A small-molecule ligand and the protein it binds are described below.
Small molecule (SMILES): CCCOc1ccc2cc(S(=O)(=O)Nc3ccc(C(=O)O)cc3)ccc2c1

Sequence of chain 23.A:
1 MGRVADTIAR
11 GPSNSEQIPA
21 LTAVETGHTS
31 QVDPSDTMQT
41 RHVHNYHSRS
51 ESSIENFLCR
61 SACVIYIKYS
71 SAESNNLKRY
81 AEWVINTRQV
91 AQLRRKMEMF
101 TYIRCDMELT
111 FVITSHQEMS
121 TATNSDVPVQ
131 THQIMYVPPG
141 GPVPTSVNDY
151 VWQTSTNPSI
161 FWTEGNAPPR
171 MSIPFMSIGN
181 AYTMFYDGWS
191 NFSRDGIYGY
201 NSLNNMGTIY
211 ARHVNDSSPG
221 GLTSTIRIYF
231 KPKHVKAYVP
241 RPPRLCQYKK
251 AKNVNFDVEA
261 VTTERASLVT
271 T

Sequence of chain 37.A:
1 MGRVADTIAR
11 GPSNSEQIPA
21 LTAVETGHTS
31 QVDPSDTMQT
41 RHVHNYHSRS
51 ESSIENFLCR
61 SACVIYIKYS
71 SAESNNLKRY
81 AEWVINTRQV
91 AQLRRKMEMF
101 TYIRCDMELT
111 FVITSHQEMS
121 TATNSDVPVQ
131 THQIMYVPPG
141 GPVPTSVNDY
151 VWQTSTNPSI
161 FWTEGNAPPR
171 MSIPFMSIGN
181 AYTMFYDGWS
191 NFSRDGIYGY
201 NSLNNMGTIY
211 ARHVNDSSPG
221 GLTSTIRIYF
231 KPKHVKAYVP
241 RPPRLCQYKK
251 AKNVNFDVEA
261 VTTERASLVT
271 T

Binding-site contacts:
Ligand atom C9 contacts residue ASP234 of chain 23.C at 3.6 Å.
Ligand atom C9 contacts residue ASN148 of chain 37.A at 3.7 Å.
Ligand atom C2 contacts residue TYR66 of chain 23.A at 3.8 Å (hydrophobic).
Ligand atom C1 contacts residue GLN153 of chain 37.A at 3.4 Å.
Ligand atom C10 contacts residue ASP234 of chain 23.C at 3.8 Å.
Ligand atom C15 contacts residue TYR66 of chain 23.A at 3.4 Å (hydrophobic).
Ligand atom O4 contacts residue ARG227 of chain 23.A at 3.3 Å (salt-bridge).
Ligand atom C6 contacts residue PHE236 of chain 23.C at 3.5 Å (hydrophobic).
Ligand atom C4 contacts residue ASP149 of chain 37.A at 3.5 Å.
Ligand atom O2 contacts residue PHE236 of chain 23.C at 3.4 Å (h-bond).
Ligand atom C20 contacts residue ARG212 of chain 37.A at 3.4 Å.
Ligand atom C7 contacts residue THR235 of chain 23.C at 3.8 Å.
Ligand atom O5 contacts residue ARG227 of chain 23.A at 3.5 Å (salt-bridge).
Ligand atom C14 contacts residue TYR66 of chain 23.A at 3.4 Å (hydrophobic).
Ligand atom O2 contacts residue ASP234 of chain 23.C at 3.7 Å.
Ligand atom C8 contacts residue ASN148 of chain 37.A at 3.3 Å.
Ligand atom C6 contacts residue GLN153 of chain 37.A at 3.2 Å.
Ligand atom C8 contacts residue ASP234 of chain 23.C at 3.3 Å.
Ligand atom C20 contacts residue ARG227 of chain 23.A at 3.6 Å.
Ligand atom C3 contacts residue ASN148 of chain 37.A at 3.5 Å.
Ligand atom O2 contacts residue GLN233 of chain 23.C at 3.0 Å.
Ligand atom C10 contacts residue ASN148 of chain 37.A at 3.7 Å.
Ligand atom O5 contacts residue TYR229 of chain 23.A at 3.8 Å.
Ligand atom O5 contacts residue ARG212 of chain 37.A at 3.3 Å (salt-bridge).
Ligand atom C5 contacts residue GLN153 of chain 37.A at 3.2 Å.
Ligand atom N1 contacts residue GLN153 of chain 37.A at 2.7 Å (h-bond).
Ligand atom S1 contacts residue GLN233 of chain 23.C at 3.7 Å.
Ligand atom C16 contacts residue PHE236 of chain 23.C at 3.7 Å (hydrophobic).
Ligand atom N1 contacts residue PHE236 of chain 23.C at 3.6 Å.
Ligand atom C13 contacts residue TYR66 of chain 23.A at 3.4 Å (hydrophobic).
Ligand atom N1 contacts residue GLN233 of chain 23.C at 3.3 Å (h-bond).
Ligand atom O1 contacts residue TYR150 of chain 37.A at 3.0 Å (h-bond).
Ligand atom C3 contacts residue ASP149 of chain 37.A at 3.5 Å.
Ligand atom O1 contacts residue GLN233 of chain 23.C at 3.5 Å (h-bond).
Ligand atom C16 contacts residue THR235 of chain 23.C at 3.8 Å.
Ligand atom C4 contacts residue ASN148 of chain 37.A at 3.3 Å.
Ligand atom O4 contacts residue ARG212 of chain 37.A at 2.8 Å (salt-bridge).
Ligand atom O5 contacts residue TRP152 of chain 37.A at 3.5 Å (h-bond).
Ligand atom O2 contacts residue THR235 of chain 23.C at 3.0 Å.
Ligand atom O1 contacts residue ASP149 of chain 37.A at 3.6 Å.

Sequence of chain 23.C:
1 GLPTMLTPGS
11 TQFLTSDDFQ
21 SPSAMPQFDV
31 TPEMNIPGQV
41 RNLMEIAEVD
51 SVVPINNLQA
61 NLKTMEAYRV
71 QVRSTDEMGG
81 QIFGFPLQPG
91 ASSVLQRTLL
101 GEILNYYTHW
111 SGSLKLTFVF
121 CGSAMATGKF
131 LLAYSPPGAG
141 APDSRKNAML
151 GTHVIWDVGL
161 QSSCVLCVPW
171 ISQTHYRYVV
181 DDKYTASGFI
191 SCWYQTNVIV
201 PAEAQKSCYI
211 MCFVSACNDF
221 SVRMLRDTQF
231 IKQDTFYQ